This small molecule binds to this protein.
Small molecule (SMILES): CC(=O)N[C@@H]1[C@@H](O)[C@H](O)[C@@H](CO)O[C@H]1O

Sequence of chain 1.A:
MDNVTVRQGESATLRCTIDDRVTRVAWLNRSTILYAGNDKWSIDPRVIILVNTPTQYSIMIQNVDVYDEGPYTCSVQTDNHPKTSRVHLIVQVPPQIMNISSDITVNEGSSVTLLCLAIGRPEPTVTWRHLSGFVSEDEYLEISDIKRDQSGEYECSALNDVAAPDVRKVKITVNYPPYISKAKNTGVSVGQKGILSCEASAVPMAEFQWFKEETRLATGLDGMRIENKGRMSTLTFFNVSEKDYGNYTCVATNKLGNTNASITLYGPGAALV

Binding-site contacts:
Ligand atom C7 contacts residue VAL262 of chain 1.A at 4.3 Å (hydrophobic).
Ligand atom N2 contacts residue GLU225 of chain 1.A at 3.9 Å.
Ligand atom C7 contacts residue GLU225 of chain 1.A at 3.4 Å.
Ligand atom C5 contacts residue ASN271 of chain 1.A at 3.8 Å.
Ligand atom C8 contacts residue GLU225 of chain 1.A at 3.7 Å.
Ligand atom C1 contacts residue ASN271 of chain 1.A at 1.4 Å.
Ligand atom C8 contacts residue ASN271 of chain 1.A at 4.3 Å.
Ligand atom C4 contacts residue ASN271 of chain 1.A at 4.3 Å.
Ligand atom C8 contacts residue PHE222 of chain 1.A at 3.8 Å (hydrophobic).
Ligand atom O7 contacts residue GLU225 of chain 1.A at 2.8 Å (salt-bridge).
Ligand atom C8 contacts residue VAL262 of chain 1.A at 3.6 Å (hydrophobic).
Ligand atom O5 contacts residue ASN271 of chain 1.A at 2.6 Å (h-bond).
Ligand atom O7 contacts residue ASN271 of chain 1.A at 3.2 Å (h-bond).
Ligand atom C3 contacts residue ASN271 of chain 1.A at 3.6 Å.
Ligand atom C7 contacts residue THR260 of chain 1.A at 3.9 Å.
Ligand atom N2 contacts residue ASN271 of chain 1.A at 2.6 Å (h-bond).
Ligand atom C2 contacts residue ASN271 of chain 1.A at 2.4 Å.
Ligand atom C8 contacts residue THR260 of chain 1.A at 4.0 Å.
Ligand atom C3 contacts residue GLU225 of chain 1.A at 3.9 Å.
Ligand atom O3 contacts residue GLU225 of chain 1.A at 3.2 Å (salt-bridge).
Ligand atom O7 contacts residue THR260 of chain 1.A at 3.5 Å.
Ligand atom C7 contacts residue ASN271 of chain 1.A at 3.1 Å.